Binding-site contacts:
Ligand atom O6 contacts residue ASN123 of chain 1.B at 3.0 Å (h-bond).
Ligand atom O2 contacts residue THR173 of chain 2.D at 2.8 Å (h-bond).
Ligand atom O2P contacts residue GLY403 of chain 2.D at 2.9 Å (h-bond).
Ligand atom C contacts residue LYS175 of chain 2.D at 3.4 Å.
Ligand atom C3 contacts residue MG1 of chain 2.HA at 3.0 Å.
Ligand atom O3P contacts residue TRP66 of chain 1.B at 3.3 Å.
Ligand atom O6P contacts residue ARG295 of chain 2.D at 2.9 Å (salt-bridge).
Ligand atom O3P contacts residue THR65 of chain 1.B at 3.4 Å (h-bond).
Ligand atom O7 contacts residue LYS334 of chain 2.D at 2.9 Å (salt-bridge).
Ligand atom O3 contacts residue HIS294 of chain 2.D at 2.9 Å (h-bond).
Ligand atom O6 contacts residue GLU204 of chain 2.D at 3.1 Å (salt-bridge).
Ligand atom O6 contacts residue LYS177 of chain 2.D at 2.8 Å (salt-bridge).
Ligand atom O3 contacts residue GLU204 of chain 2.D at 3.0 Å (salt-bridge).
Ligand atom O1P contacts residue THR65 of chain 1.B at 2.6 Å (h-bond).
Ligand atom O7 contacts residue GLU60 of chain 1.B at 3.4 Å (salt-bridge).
Ligand atom O4P contacts residue ARG295 of chain 2.D at 2.9 Å (salt-bridge).
Ligand atom O6 contacts residue LYS175 of chain 2.D at 3.3 Å (salt-bridge).
Ligand atom C contacts residue MG1 of chain 2.HA at 2.8 Å.
Ligand atom O4 contacts residue GLY380 of chain 2.D at 3.4 Å (h-bond).
Ligand atom O1P contacts residue GLY404 of chain 2.D at 2.7 Å (h-bond).
Ligand atom O4 contacts residue SER379 of chain 2.D at 2.9 Å (h-bond).
Ligand atom O3 contacts residue KCX201 of chain 2.D at 2.5 Å (h-bond).
Ligand atom O2 contacts residue LYS175 of chain 2.D at 2.9 Å (salt-bridge).
Ligand atom O2 contacts residue MG1 of chain 2.HA at 2.2 Å.
Ligand atom O2 contacts residue ASP203 of chain 2.D at 3.3 Å (salt-bridge).
Ligand atom O5P contacts residue SER379 of chain 2.D at 3.3 Å (h-bond).
Ligand atom C2 contacts residue MG1 of chain 2.HA at 2.8 Å.
Ligand atom O1P contacts residue LYS175 of chain 2.D at 3.4 Å.
Ligand atom O5P contacts residue HIS327 of chain 2.D at 2.7 Å (h-bond).
Ligand atom O6 contacts residue ASP203 of chain 2.D at 3.0 Å (salt-bridge).
Ligand atom O6 contacts residue MG1 of chain 2.HA at 2.1 Å.
Ligand atom C3 contacts residue KCX201 of chain 2.D at 3.1 Å.
Ligand atom P1 contacts residue THR65 of chain 1.B at 3.4 Å.
Ligand atom O3P contacts residue GLY380 of chain 2.D at 3.2 Å.
Ligand atom O3P contacts residue GLY381 of chain 2.D at 2.8 Å (h-bond).
Ligand atom O3 contacts residue MG1 of chain 2.HA at 2.2 Å.
Ligand atom O2 contacts residue KCX201 of chain 2.D at 3.1 Å (h-bond).
Ligand atom O1 contacts residue LYS175 of chain 2.D at 3.2 Å (salt-bridge).
Ligand atom C contacts residue ASN123 of chain 1.B at 3.5 Å.
Ligand atom O3P contacts residue LYS334 of chain 2.D at 2.8 Å (salt-bridge).

This small molecule binds to this protein.
Small molecule (SMILES): O=C(O)[C@@](O)(COP(=O)(O)O)[C@H](O)[C@H](O)COP(=O)(O)O

Sequence of chain 2.D:
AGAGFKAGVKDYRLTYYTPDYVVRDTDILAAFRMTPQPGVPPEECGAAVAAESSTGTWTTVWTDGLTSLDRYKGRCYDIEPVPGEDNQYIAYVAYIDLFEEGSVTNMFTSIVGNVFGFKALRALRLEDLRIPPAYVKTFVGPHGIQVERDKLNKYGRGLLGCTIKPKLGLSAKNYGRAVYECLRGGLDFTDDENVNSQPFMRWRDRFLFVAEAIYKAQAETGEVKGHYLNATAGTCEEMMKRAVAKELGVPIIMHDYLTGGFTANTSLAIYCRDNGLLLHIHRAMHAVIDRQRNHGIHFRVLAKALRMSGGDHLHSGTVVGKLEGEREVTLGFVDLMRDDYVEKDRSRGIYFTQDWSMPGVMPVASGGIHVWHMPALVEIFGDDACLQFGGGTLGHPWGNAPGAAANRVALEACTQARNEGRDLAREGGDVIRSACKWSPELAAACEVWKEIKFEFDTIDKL

Sequence of chain 1.B:
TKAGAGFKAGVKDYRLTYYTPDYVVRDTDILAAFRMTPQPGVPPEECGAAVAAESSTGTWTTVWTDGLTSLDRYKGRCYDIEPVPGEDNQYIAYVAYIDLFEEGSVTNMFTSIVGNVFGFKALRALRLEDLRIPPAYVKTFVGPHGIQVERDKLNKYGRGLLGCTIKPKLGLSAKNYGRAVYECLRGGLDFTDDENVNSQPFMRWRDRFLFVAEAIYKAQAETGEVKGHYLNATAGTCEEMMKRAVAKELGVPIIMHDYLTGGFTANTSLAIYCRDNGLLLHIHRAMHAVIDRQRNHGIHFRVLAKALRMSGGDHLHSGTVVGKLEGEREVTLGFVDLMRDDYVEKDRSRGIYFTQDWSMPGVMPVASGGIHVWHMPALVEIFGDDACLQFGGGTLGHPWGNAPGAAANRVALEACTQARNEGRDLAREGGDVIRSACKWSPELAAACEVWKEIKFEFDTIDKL